This protein binds this small molecule.
Small molecule (SMILES): CC(=O)N[C@@H]1[C@@H](O)[C@H](O)[C@@H](CO)O[C@H]1O

Binding-site contacts:
Ligand atom C2 contacts residue ASN201 of chain 3.A at 2.5 Å.
Ligand atom O3 contacts residue ASN201 of chain 3.A at 4.4 Å.
Ligand atom C4 contacts residue ASN201 of chain 3.A at 3.3 Å.
Ligand atom C3 contacts residue ASN201 of chain 3.A at 3.4 Å.
Ligand atom C1 contacts residue ASN201 of chain 3.A at 1.4 Å.
Ligand atom C6 contacts residue ASN201 of chain 3.A at 3.2 Å.
Ligand atom O5 contacts residue ASN201 of chain 3.A at 2.5 Å (h-bond).
Ligand atom O6 contacts residue ASN201 of chain 3.A at 4.2 Å.
Ligand atom C5 contacts residue ASN201 of chain 3.A at 3.1 Å.
Ligand atom C7 contacts residue ASN201 of chain 3.A at 4.5 Å.
Ligand atom O6 contacts residue GLU202 of chain 3.A at 4.3 Å.
Ligand atom C6 contacts residue GLU202 of chain 3.A at 4.0 Å.
Ligand atom N2 contacts residue ASN201 of chain 3.A at 3.5 Å (h-bond).

Sequence of chain 3.A:
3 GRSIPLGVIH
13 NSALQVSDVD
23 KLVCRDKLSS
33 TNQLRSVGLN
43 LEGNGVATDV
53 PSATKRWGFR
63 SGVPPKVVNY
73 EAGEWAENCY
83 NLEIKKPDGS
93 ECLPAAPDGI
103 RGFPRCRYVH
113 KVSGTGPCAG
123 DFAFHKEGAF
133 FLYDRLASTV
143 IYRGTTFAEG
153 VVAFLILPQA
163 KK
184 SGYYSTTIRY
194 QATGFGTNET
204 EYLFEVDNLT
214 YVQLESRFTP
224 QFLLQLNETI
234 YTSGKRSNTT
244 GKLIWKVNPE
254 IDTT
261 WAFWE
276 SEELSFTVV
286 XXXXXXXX